This small molecule binds to this protein.
Small molecule (SMILES): COc1ccc(C2=NN(C3CCCCCC3)C(=O)[C@@H]3CC=CC[C@H]23)cc1C#CC(N)=O

Binding-site contacts:
Ligand atom C18 contacts residue MET283 of chain 1.C at 3.8 Å (hydrophobic).
Ligand atom C17 contacts residue EDO1 of chain 1.LA at 3.9 Å.
Ligand atom C9 contacts residue GLN295 of chain 1.C at 3.0 Å.
Ligand atom C5 contacts residue PHE298 of chain 1.C at 3.8 Å (hydrophobic).
Ligand atom C2 contacts residue PHE298 of chain 1.C at 3.5 Å (hydrophobic).
Ligand atom C2 contacts residue ILE262 of chain 1.C at 3.6 Å (hydrophobic).
Ligand atom N1 contacts residue SER294 of chain 1.C at 3.5 Å.
Ligand atom C23 contacts residue MET199 of chain 1.C at 3.4 Å (hydrophobic).
Ligand atom C22 contacts residue MET199 of chain 1.C at 3.9 Å (hydrophobic).
Ligand atom C18 contacts residue EDO1 of chain 1.LA at 3.5 Å.
Ligand atom C16 contacts residue MET283 of chain 1.C at 3.5 Å (hydrophobic).
Ligand atom C8 contacts residue GLN295 of chain 1.C at 3.2 Å.
Ligand atom O2 contacts residue GLN295 of chain 1.C at 2.9 Å (h-bond).
Ligand atom C7 contacts residue PHE298 of chain 1.C at 3.7 Å (hydrophobic).
Ligand atom C3 contacts residue ASN247 of chain 1.C at 3.8 Å.
Ligand atom O1 contacts residue ILE262 of chain 1.C at 3.4 Å.
Ligand atom O1 contacts residue GLN295 of chain 1.C at 2.9 Å (h-bond).
Ligand atom N1 contacts residue MET283 of chain 1.C at 2.7 Å (h-bond).
Ligand atom C13 contacts residue MET199 of chain 1.C at 3.5 Å (hydrophobic).
Ligand atom C1 contacts residue THR259 of chain 1.C at 3.8 Å.
Ligand atom C17 contacts residue MET283 of chain 1.C at 3.6 Å (hydrophobic).
Ligand atom C10 contacts residue MET263 of chain 1.C at 3.8 Å (hydrophobic).
Ligand atom O2 contacts residue MET263 of chain 1.C at 3.5 Å (h-bond).
Ligand atom C1 contacts residue ASN247 of chain 1.C at 3.8 Å.
Ligand atom C19 contacts residue MET199 of chain 1.C at 3.7 Å (hydrophobic).
Ligand atom C24 contacts residue MET199 of chain 1.C at 3.8 Å (hydrophobic).
Ligand atom C10 contacts residue SER294 of chain 1.C at 3.7 Å.
Ligand atom C10 contacts residue GLN295 of chain 1.C at 3.4 Å.
Ligand atom C23 contacts residue ASP244 of chain 1.C at 3.8 Å.
Ligand atom C7 contacts residue ILE262 of chain 1.C at 3.9 Å (hydrophobic).
Ligand atom C24 contacts residue LEU245 of chain 1.C at 3.6 Å (hydrophobic).
Ligand atom C1 contacts residue GLN295 of chain 1.C at 3.6 Å.
Ligand atom O2 contacts residue SER294 of chain 1.C at 3.3 Å.
Ligand atom O3 contacts residue MET199 of chain 1.C at 3.2 Å.
Ligand atom C4 contacts residue PHE298 of chain 1.C at 3.9 Å (hydrophobic).
Ligand atom C22 contacts residue ASP244 of chain 1.C at 3.9 Å.
Ligand atom C6 contacts residue PHE298 of chain 1.C at 3.8 Å (hydrophobic).
Ligand atom C3 contacts residue PHE298 of chain 1.C at 3.7 Å (hydrophobic).
Ligand atom C10 contacts residue MET283 of chain 1.C at 3.8 Å (hydrophobic).
Ligand atom C21 contacts residue HIS86 of chain 1.C at 3.7 Å.

Sequence of chain 1.C:
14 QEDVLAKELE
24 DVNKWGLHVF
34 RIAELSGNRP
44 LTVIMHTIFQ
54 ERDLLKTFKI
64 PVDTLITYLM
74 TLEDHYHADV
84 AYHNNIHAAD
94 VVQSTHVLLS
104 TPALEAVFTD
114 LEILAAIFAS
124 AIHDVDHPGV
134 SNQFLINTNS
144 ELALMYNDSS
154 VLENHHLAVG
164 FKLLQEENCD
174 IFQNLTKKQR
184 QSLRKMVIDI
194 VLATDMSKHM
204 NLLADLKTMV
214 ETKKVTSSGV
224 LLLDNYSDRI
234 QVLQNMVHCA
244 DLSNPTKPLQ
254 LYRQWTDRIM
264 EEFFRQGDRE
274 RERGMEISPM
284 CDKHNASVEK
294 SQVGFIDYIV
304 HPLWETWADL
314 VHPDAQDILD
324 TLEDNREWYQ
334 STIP